Binding-site contacts:
Ligand atom O5 contacts residue THR58 of chain 2.A at 2.4 Å (h-bond).
Ligand atom C3 contacts residue ASP56 of chain 2.A at 4.3 Å.
Ligand atom C5 contacts residue MET71 of chain 2.A at 4.5 Å (hydrophobic).
Ligand atom C6 contacts residue MET71 of chain 2.A at 4.1 Å (hydrophobic).
Ligand atom O2 contacts residue THR58 of chain 2.A at 2.6 Å (h-bond).
Ligand atom O4 contacts residue MET71 of chain 2.A at 4.0 Å.
Ligand atom C5 contacts residue THR58 of chain 2.A at 2.9 Å.
Ligand atom C2 contacts residue THR58 of chain 2.A at 2.3 Å.
Ligand atom O5 contacts residue ILE69 of chain 2.A at 3.9 Å.
Ligand atom C6 contacts residue THR58 of chain 2.A at 4.3 Å.
Ligand atom C4 contacts residue MET71 of chain 2.A at 3.9 Å (hydrophobic).
Ligand atom O4 contacts residue THR58 of chain 2.A at 4.5 Å.
Ligand atom C6 contacts residue CYS70 of chain 2.A at 3.6 Å (hydrophobic).
Ligand atom C5 contacts residue ALA57 of chain 2.A at 4.4 Å (hydrophobic).
Ligand atom O3 contacts residue THR58 of chain 2.A at 4.1 Å.
Ligand atom C5 contacts residue ILE69 of chain 2.A at 3.8 Å (hydrophobic).
Ligand atom C4 contacts residue ASP56 of chain 2.A at 4.0 Å.
Ligand atom C4 contacts residue THR58 of chain 2.A at 3.4 Å.
Ligand atom C6 contacts residue ILE69 of chain 2.A at 3.5 Å (hydrophobic).
Ligand atom C1 contacts residue THR58 of chain 2.A at 1.4 Å.
Ligand atom C5 contacts residue ASP56 of chain 2.A at 4.2 Å.
Ligand atom C3 contacts residue THR58 of chain 2.A at 2.8 Å.

The protein below binds the small molecule below.
Small molecule (SMILES): C[C@@H]1O[C@@H](O)[C@@H](O)[C@H](O)[C@@H]1O

Sequence of chain 2.A:
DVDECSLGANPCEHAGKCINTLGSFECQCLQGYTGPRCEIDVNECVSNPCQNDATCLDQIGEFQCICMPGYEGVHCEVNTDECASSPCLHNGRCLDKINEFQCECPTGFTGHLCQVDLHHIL